Sequence of chain 1.C:
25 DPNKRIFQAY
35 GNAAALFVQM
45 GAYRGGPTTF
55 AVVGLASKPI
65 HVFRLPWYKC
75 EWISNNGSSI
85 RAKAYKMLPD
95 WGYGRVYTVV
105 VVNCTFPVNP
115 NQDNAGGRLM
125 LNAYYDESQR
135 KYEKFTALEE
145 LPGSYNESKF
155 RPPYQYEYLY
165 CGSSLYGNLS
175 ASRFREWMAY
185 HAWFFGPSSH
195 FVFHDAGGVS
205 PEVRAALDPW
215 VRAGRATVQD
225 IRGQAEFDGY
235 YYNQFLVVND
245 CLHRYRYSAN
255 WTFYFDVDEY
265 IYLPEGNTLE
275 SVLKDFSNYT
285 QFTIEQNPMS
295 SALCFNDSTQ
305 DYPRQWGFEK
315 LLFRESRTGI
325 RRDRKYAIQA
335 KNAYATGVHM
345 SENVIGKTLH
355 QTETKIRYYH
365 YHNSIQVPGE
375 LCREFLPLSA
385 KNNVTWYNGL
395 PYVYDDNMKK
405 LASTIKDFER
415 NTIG

Binding-site contacts:
Ligand atom C3 contacts residue ASN254 of chain 1.C at 3.9 Å.
Ligand atom O6 contacts residue MAN6 of chain 1.J at 3.1 Å (h-bond).
Ligand atom C6 contacts residue MAN6 of chain 1.J at 2.9 Å.
Ligand atom N2 contacts residue GLU161 of chain 1.C at 4.4 Å.
Ligand atom O5 contacts residue ASN254 of chain 1.C at 2.2 Å (h-bond).
Ligand atom O7 contacts residue PRO156 of chain 1.C at 3.6 Å.
Ligand atom C7 contacts residue MAN6 of chain 1.J at 3.8 Å.
Ligand atom C8 contacts residue ASN254 of chain 1.C at 3.7 Å.
Ligand atom O4 contacts residue PRO156 of chain 1.C at 4.1 Å.
Ligand atom C8 contacts residue MAN6 of chain 1.J at 3.0 Å.
Ligand atom C5 contacts residue ASN254 of chain 1.C at 3.6 Å.
Ligand atom C8 contacts residue GLU161 of chain 1.C at 4.2 Å.
Ligand atom O7 contacts residue GLU161 of chain 1.C at 2.4 Å (salt-bridge).
Ligand atom C8 contacts residue PRO157 of chain 1.C at 4.2 Å (hydrophobic).
Ligand atom C7 contacts residue TYR160 of chain 1.C at 4.2 Å (hydrophobic).
Ligand atom C4 contacts residue ASN254 of chain 1.C at 4.2 Å.
Ligand atom N2 contacts residue PRO157 of chain 1.C at 4.5 Å.
Ligand atom C7 contacts residue TYR158 of chain 1.C at 4.1 Å (hydrophobic).
Ligand atom C3 contacts residue PRO156 of chain 1.C at 4.1 Å (hydrophobic).
Ligand atom C1 contacts residue ASN254 of chain 1.C at 1.5 Å.
Ligand atom C2 contacts residue ASN254 of chain 1.C at 2.6 Å.
Ligand atom C5 contacts residue MAN6 of chain 1.J at 4.1 Å.
Ligand atom N2 contacts residue TYR158 of chain 1.C at 3.6 Å.
Ligand atom N2 contacts residue MAN6 of chain 1.J at 3.7 Å.
Ligand atom C2 contacts residue TYR158 of chain 1.C at 4.2 Å (hydrophobic).
Ligand atom C5 contacts residue PRO156 of chain 1.C at 4.3 Å (hydrophobic).
Ligand atom O7 contacts residue ASN254 of chain 1.C at 2.7 Å (h-bond).
Ligand atom C8 contacts residue TYR158 of chain 1.C at 3.0 Å (hydrophobic).
Ligand atom C8 contacts residue TYR160 of chain 1.C at 3.4 Å (hydrophobic).
Ligand atom N2 contacts residue ASN254 of chain 1.C at 2.7 Å (h-bond).
Ligand atom C1 contacts residue TYR158 of chain 1.C at 3.7 Å (hydrophobic).
Ligand atom C7 contacts residue GLU161 of chain 1.C at 3.6 Å.
Ligand atom C7 contacts residue PRO156 of chain 1.C at 4.2 Å (hydrophobic).
Ligand atom C2 contacts residue GLU161 of chain 1.C at 4.4 Å.
Ligand atom C7 contacts residue ASN254 of chain 1.C at 2.7 Å.
Ligand atom C8 contacts residue PRO156 of chain 1.C at 4.3 Å (hydrophobic).

The protein below binds the small molecule below.
Small molecule (SMILES): CC(=O)N[C@H]1[C@H](O[C@H]2[C@H](O)[C@@H](NC(C)=O)CO[C@@H]2CO)O[C@H](CO)[C@@H](O)[C@@H]1O